This small molecule binds to this protein.
Small molecule (SMILES): OCCCO

Binding-site contacts:
Ligand atom C1 contacts residue ASP98 of chain 1.A at 4.3 Å.
Ligand atom C1 contacts residue ASP96 of chain 1.A at 4.4 Å.
Ligand atom O1 contacts residue ASP97 of chain 1.A at 4.5 Å.
Ligand atom O3 contacts residue ASP97 of chain 1.A at 3.4 Å.
Ligand atom C3 contacts residue ASP98 of chain 1.A at 3.2 Å.
Ligand atom C2 contacts residue ASP98 of chain 1.A at 4.3 Å.
Ligand atom O3 contacts residue ASP98 of chain 1.A at 3.6 Å.
Ligand atom C1 contacts residue ASP97 of chain 1.A at 4.3 Å.
Ligand atom O1 contacts residue ASP96 of chain 1.A at 4.2 Å.
Ligand atom C2 contacts residue ASP97 of chain 1.A at 3.8 Å.
Ligand atom C3 contacts residue ASP97 of chain 1.A at 3.6 Å.

Sequence of chain 1.A:
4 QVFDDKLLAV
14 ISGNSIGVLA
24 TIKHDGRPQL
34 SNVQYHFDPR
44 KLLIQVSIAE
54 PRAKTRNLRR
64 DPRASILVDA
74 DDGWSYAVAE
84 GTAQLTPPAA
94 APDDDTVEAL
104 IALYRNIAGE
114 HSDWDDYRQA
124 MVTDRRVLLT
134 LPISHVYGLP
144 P